Sequence of chain 1.C:
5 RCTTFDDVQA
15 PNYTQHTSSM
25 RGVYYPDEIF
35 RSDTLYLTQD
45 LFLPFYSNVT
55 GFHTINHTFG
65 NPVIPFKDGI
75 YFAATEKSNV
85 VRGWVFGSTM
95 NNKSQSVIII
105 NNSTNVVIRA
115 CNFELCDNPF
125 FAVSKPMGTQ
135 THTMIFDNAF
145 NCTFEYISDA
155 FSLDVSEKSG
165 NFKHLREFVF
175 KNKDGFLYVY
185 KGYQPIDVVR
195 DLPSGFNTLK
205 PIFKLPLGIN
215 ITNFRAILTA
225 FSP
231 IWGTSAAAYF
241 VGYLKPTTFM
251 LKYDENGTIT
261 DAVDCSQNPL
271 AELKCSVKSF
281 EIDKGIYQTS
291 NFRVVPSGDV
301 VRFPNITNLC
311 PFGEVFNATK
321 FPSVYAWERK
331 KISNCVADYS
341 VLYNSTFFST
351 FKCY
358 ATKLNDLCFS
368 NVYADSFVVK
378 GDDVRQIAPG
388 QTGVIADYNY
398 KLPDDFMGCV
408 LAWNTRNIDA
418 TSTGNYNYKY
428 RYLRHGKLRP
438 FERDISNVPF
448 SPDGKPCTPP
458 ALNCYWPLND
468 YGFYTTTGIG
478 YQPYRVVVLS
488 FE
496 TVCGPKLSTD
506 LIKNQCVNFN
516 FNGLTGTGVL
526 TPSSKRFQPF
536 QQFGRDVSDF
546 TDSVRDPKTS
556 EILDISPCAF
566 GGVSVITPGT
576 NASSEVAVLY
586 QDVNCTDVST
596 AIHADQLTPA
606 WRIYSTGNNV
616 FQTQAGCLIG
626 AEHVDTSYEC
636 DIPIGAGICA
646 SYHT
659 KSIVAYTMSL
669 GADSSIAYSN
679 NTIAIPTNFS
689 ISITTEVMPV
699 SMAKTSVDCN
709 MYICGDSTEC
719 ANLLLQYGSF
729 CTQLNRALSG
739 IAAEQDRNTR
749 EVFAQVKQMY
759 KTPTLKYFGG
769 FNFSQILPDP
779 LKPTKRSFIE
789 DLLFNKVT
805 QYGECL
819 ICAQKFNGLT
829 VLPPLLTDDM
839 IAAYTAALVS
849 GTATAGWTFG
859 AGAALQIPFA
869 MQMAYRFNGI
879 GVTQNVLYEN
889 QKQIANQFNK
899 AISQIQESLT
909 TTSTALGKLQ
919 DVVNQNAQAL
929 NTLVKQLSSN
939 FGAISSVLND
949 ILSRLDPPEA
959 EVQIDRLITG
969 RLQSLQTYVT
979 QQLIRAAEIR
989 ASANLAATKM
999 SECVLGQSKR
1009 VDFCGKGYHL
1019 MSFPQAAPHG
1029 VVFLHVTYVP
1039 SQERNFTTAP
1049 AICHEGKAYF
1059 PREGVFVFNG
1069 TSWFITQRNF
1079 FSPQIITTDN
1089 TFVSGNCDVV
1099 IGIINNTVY

Binding-site contacts:
Ligand atom N2 contacts residue LYS553 of chain 1.C at 3.0 Å (salt-bridge).
Ligand atom C7 contacts residue LYS553 of chain 1.C at 4.0 Å.
Ligand atom C4 contacts residue ASN305 of chain 1.C at 4.2 Å.
Ligand atom O6 contacts residue LYS553 of chain 1.C at 4.4 Å.
Ligand atom C7 contacts residue ASN305 of chain 1.C at 3.8 Å.
Ligand atom C5 contacts residue ASN305 of chain 1.C at 3.7 Å.
Ligand atom C1 contacts residue LYS553 of chain 1.C at 3.7 Å.
Ligand atom C3 contacts residue LYS553 of chain 1.C at 3.8 Å.
Ligand atom O6 contacts residue ASN305 of chain 1.C at 4.0 Å.
Ligand atom C2 contacts residue LYS553 of chain 1.C at 3.6 Å.
Ligand atom C8 contacts residue SER555 of chain 1.C at 4.3 Å.
Ligand atom C8 contacts residue LYS553 of chain 1.C at 4.0 Å.
Ligand atom N2 contacts residue ASN305 of chain 1.C at 2.8 Å (h-bond).
Ligand atom C3 contacts residue ASN305 of chain 1.C at 3.8 Å.
Ligand atom C1 contacts residue ASN305 of chain 1.C at 1.4 Å.
Ligand atom C5 contacts residue LYS553 of chain 1.C at 4.4 Å.
Ligand atom O5 contacts residue ASN305 of chain 1.C at 2.4 Å (h-bond).
Ligand atom C2 contacts residue ASN305 of chain 1.C at 2.4 Å.
Ligand atom O5 contacts residue LYS553 of chain 1.C at 4.0 Å.
Ligand atom O7 contacts residue ASN305 of chain 1.C at 4.3 Å.

This protein binds this small molecule.
Small molecule (SMILES): CC(=O)N[C@H]1[C@H](O[C@H]2[C@H](O)[C@@H](NC(C)=O)CO[C@@H]2CO)O[C@H](CO)[C@@H](O)[C@@H]1O